Binding-site contacts:
Ligand atom NH2 contacts residue GLU296 of chain 1.B at 2.9 Å (salt-bridge).
Ligand atom N contacts residue GLU296 of chain 1.B at 2.9 Å (salt-bridge).
Ligand atom OA2 contacts residue GLU296 of chain 1.B at 3.7 Å.
Ligand atom NH1 contacts residue HEM1 of chain 1.H at 3.4 Å (h-bond).
Ligand atom CB contacts residue GLU296 of chain 1.B at 3.1 Å.
Ligand atom C contacts residue ASP301 of chain 1.B at 3.4 Å.
Ligand atom OA1 contacts residue TYR292 of chain 1.B at 2.7 Å (h-bond).
Ligand atom OA1 contacts residue GLN182 of chain 1.B at 2.9 Å (h-bond).
Ligand atom C1 contacts residue PHE288 of chain 1.B at 3.3 Å (hydrophobic).
Ligand atom CA contacts residue GLN182 of chain 1.B at 3.5 Å.
Ligand atom CD contacts residue VAL271 of chain 1.B at 3.9 Å (hydrophobic).
Ligand atom NH2 contacts residue PRO269 of chain 1.B at 4.0 Å.
Ligand atom C2 contacts residue GLY290 of chain 1.B at 3.5 Å.
Ligand atom C2 contacts residue HEM1 of chain 1.H at 3.6 Å.
Ligand atom C2 contacts residue PHE288 of chain 1.B at 3.9 Å (hydrophobic).
Ligand atom CB contacts residue TYR292 of chain 1.B at 3.9 Å (hydrophobic).
Ligand atom CA contacts residue GLU296 of chain 1.B at 3.5 Å.
Ligand atom C contacts residue TYR292 of chain 1.B at 3.5 Å (hydrophobic).
Ligand atom OA1 contacts residue ASP301 of chain 1.B at 3.5 Å (salt-bridge).
Ligand atom OH contacts residue GLY290 of chain 1.B at 3.7 Å.
Ligand atom CB contacts residue GLN182 of chain 1.B at 3.6 Å.
Ligand atom CZ contacts residue GLU296 of chain 1.B at 3.5 Å.
Ligand atom NE contacts residue GLU296 of chain 1.B at 2.6 Å (salt-bridge).
Ligand atom N contacts residue HEM1 of chain 1.H at 3.1 Å (h-bond).
Ligand atom C1 contacts residue VAL271 of chain 1.B at 3.4 Å (hydrophobic).
Ligand atom OA1 contacts residue TYR266 of chain 1.B at 3.4 Å (h-bond).
Ligand atom NH2 contacts residue TRP291 of chain 1.B at 3.0 Å (h-bond).
Ligand atom OA2 contacts residue TYR292 of chain 1.B at 3.4 Å.
Ligand atom CD contacts residue GLU296 of chain 1.B at 3.6 Å.
Ligand atom CG contacts residue GLU296 of chain 1.B at 3.5 Å.
Ligand atom C contacts residue GLN182 of chain 1.B at 3.6 Å.
Ligand atom C1 contacts residue PRO269 of chain 1.B at 3.3 Å (hydrophobic).
Ligand atom CZ contacts residue HEM1 of chain 1.H at 3.8 Å.
Ligand atom OH contacts residue HEM1 of chain 1.H at 3.7 Å.
Ligand atom NH2 contacts residue HEM1 of chain 1.H at 3.5 Å.
Ligand atom CG contacts residue HEM1 of chain 1.H at 3.9 Å.
Ligand atom C1 contacts residue ALA270 of chain 1.B at 3.9 Å (hydrophobic).
Ligand atom C1 contacts residue SER289 of chain 1.B at 3.8 Å.
Ligand atom C2 contacts residue SER289 of chain 1.B at 3.9 Å.
Ligand atom OA2 contacts residue ASP301 of chain 1.B at 2.5 Å (salt-bridge).

This small molecule binds to this protein.
Small molecule (SMILES): [H]/N=C(\NCCC[C@H](N)C(=O)O)NOCC

Sequence of chain 1.B:
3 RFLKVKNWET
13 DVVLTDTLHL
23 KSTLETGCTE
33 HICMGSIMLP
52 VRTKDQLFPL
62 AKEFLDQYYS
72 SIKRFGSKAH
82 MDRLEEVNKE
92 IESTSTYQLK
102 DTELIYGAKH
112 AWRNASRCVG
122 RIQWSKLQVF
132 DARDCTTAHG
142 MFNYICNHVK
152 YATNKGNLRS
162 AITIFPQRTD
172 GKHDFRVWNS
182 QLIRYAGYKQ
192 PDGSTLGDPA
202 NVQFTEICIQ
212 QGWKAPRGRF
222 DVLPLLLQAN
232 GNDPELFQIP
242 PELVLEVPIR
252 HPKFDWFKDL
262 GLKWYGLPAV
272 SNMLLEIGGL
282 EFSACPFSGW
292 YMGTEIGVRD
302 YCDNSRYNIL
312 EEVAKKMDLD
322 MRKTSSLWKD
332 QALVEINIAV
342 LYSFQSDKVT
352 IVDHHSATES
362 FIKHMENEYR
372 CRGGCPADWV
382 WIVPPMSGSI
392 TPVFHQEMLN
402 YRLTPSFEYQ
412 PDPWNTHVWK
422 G